Sequence of chain 1.A:
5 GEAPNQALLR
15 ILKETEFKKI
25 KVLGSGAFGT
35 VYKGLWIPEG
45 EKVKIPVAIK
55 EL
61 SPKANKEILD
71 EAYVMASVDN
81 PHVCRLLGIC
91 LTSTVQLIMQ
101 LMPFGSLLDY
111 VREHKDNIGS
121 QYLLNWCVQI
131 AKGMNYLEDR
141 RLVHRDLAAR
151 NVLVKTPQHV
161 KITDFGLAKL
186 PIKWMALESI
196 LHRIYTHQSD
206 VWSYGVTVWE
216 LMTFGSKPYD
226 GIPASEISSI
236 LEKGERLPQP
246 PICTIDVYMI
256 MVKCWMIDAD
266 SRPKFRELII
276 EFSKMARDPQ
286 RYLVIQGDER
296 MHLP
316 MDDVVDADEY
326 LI

Binding-site contacts:
Ligand atom C18 contacts residue GLY105 of chain 1.A at 3.8 Å.
Ligand atom C10 contacts residue SER106 of chain 1.A at 3.9 Å.
Ligand atom N17 contacts residue LEU27 of chain 1.A at 3.8 Å.
Ligand atom C34 contacts residue LEU153 of chain 1.A at 3.5 Å (hydrophobic).
Ligand atom F1 contacts residue LYS54 of chain 1.A at 3.5 Å.
Ligand atom C11 contacts residue SER106 of chain 1.A at 3.6 Å.
Ligand atom F1 contacts residue LEU97 of chain 1.A at 3.8 Å.
Ligand atom C43 contacts residue LYS54 of chain 1.A at 3.9 Å.
Ligand atom C41 contacts residue LYS54 of chain 1.A at 3.8 Å.
Ligand atom C19 contacts residue MET102 of chain 1.A at 3.7 Å (hydrophobic).
Ligand atom C18 contacts residue MET102 of chain 1.A at 3.7 Å (hydrophobic).
Ligand atom C19 contacts residue PRO103 of chain 1.A at 3.6 Å (hydrophobic).
Ligand atom C41 contacts residue MET99 of chain 1.A at 3.8 Å (hydrophobic).
Ligand atom C36 contacts residue MET99 of chain 1.A at 3.5 Å (hydrophobic).
Ligand atom C43 contacts residue MET99 of chain 1.A at 3.8 Å (hydrophobic).
Ligand atom C21 contacts residue PRO103 of chain 1.A at 3.4 Å (hydrophobic).
Ligand atom C11 contacts residue ARG150 of chain 1.A at 3.2 Å.
Ligand atom C44 contacts residue GLU71 of chain 1.A at 3.8 Å.
Ligand atom N15 contacts residue LEU27 of chain 1.A at 3.7 Å.
Ligand atom C16 contacts residue LEU27 of chain 1.A at 3.7 Å (hydrophobic).
Ligand atom C45 contacts residue THR163 of chain 1.A at 3.5 Å.
Ligand atom C35 contacts residue LEU153 of chain 1.A at 3.8 Å (hydrophobic).
Ligand atom C36 contacts residue GLN100 of chain 1.A at 3.6 Å.
Ligand atom F1 contacts residue MET99 of chain 1.A at 3.6 Å.
Ligand atom C44 contacts residue ASP164 of chain 1.A at 3.8 Å.
Ligand atom C05 contacts residue LEU27 of chain 1.A at 3.9 Å (hydrophobic).
Ligand atom C33 contacts residue MET102 of chain 1.A at 3.6 Å (hydrophobic).
Ligand atom C36 contacts residue CYS84 of chain 1.A at 3.8 Å (hydrophobic).
Ligand atom C43 contacts residue GLU71 of chain 1.A at 3.4 Å.
Ligand atom C14 contacts residue LEU153 of chain 1.A at 3.9 Å (hydrophobic).
Ligand atom C33 contacts residue GLN100 of chain 1.A at 3.6 Å.
Ligand atom C39 contacts residue MET99 of chain 1.A at 3.8 Å (hydrophobic).
Ligand atom C33 contacts residue LEU153 of chain 1.A at 3.6 Å (hydrophobic).
Ligand atom N32 contacts residue MET102 of chain 1.A at 3.0 Å (h-bond).
Ligand atom C33 contacts residue ALA52 of chain 1.A at 3.8 Å (hydrophobic).
Ligand atom CL1 contacts residue MET99 of chain 1.A at 3.7 Å.
Ligand atom N17 contacts residue MET102 of chain 1.A at 2.9 Å (h-bond).
Ligand atom C19 contacts residue GLY105 of chain 1.A at 3.7 Å.
Ligand atom C34 contacts residue ALA52 of chain 1.A at 3.8 Å (hydrophobic).
Ligand atom C16 contacts residue MET102 of chain 1.A at 3.7 Å (hydrophobic).

This small molecule binds to this protein.
Small molecule (SMILES): CCC(=O)N1CCC[C@H](n2c(=O)c(-c3cccc(F)c3Cl)c(C)c3cnc(Nc4ccc(N5CCN(C)CC5)c(C)c4)nc32)C1